Binding-site contacts:
Ligand atom O1B contacts residue THR394 of chain 1.A at 3.0 Å (h-bond).
Ligand atom O1B contacts residue THR355 of chain 1.A at 4.5 Å.
Ligand atom C2 contacts residue THR394 of chain 1.A at 1.4 Å.
Ligand atom O8 contacts residue ALA439 of chain 1.A at 3.9 Å.
Ligand atom O6 contacts residue THR394 of chain 1.A at 2.6 Å (h-bond).
Ligand atom O8 contacts residue SER438 of chain 1.A at 4.2 Å.
Ligand atom C1 contacts residue THR394 of chain 1.A at 2.1 Å.
Ligand atom C4 contacts residue THR394 of chain 1.A at 3.7 Å.
Ligand atom O4 contacts residue THR394 of chain 1.A at 4.2 Å.
Ligand atom O1B contacts residue ALA439 of chain 1.A at 4.0 Å.
Ligand atom O8 contacts residue THR394 of chain 1.A at 2.6 Å (h-bond).
Ligand atom C5 contacts residue THR394 of chain 1.A at 4.2 Å.
Ligand atom C6 contacts residue THR394 of chain 1.A at 3.5 Å.
Ligand atom C7 contacts residue THR394 of chain 1.A at 4.3 Å.
Ligand atom O1A contacts residue THR394 of chain 1.A at 2.6 Å (h-bond).
Ligand atom C8 contacts residue THR394 of chain 1.A at 3.7 Å.
Ligand atom O8 contacts residue GLN395 of chain 1.A at 4.2 Å.
Ligand atom C3 contacts residue THR394 of chain 1.A at 2.4 Å.

The small molecule below binds the protein below.
Small molecule (SMILES): C[C@H](O)[C@H](N)[C@@H]1O[C@](O)(C(=O)O)C[C@H](O)[C@@H]1N

Sequence of chain 1.A:
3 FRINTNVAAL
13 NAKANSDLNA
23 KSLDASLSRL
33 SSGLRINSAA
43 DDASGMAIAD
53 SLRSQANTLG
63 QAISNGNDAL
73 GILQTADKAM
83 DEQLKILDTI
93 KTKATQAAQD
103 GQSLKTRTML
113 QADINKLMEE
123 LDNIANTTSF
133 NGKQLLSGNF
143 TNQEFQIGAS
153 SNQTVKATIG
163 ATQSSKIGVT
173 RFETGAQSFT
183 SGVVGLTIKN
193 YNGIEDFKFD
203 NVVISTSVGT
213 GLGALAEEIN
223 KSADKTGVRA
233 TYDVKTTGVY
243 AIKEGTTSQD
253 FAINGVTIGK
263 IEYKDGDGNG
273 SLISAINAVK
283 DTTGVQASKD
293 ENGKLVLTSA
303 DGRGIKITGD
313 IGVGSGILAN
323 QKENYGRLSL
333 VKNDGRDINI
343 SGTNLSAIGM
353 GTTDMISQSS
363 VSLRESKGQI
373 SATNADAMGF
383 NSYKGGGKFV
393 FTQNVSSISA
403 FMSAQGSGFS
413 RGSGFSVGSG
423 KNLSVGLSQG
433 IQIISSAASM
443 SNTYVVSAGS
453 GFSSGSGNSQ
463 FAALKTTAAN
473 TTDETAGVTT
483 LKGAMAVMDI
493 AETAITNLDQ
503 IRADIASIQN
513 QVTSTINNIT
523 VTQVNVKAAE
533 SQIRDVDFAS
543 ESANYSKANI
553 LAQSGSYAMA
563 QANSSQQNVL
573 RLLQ